Sequence of chain 53.A:
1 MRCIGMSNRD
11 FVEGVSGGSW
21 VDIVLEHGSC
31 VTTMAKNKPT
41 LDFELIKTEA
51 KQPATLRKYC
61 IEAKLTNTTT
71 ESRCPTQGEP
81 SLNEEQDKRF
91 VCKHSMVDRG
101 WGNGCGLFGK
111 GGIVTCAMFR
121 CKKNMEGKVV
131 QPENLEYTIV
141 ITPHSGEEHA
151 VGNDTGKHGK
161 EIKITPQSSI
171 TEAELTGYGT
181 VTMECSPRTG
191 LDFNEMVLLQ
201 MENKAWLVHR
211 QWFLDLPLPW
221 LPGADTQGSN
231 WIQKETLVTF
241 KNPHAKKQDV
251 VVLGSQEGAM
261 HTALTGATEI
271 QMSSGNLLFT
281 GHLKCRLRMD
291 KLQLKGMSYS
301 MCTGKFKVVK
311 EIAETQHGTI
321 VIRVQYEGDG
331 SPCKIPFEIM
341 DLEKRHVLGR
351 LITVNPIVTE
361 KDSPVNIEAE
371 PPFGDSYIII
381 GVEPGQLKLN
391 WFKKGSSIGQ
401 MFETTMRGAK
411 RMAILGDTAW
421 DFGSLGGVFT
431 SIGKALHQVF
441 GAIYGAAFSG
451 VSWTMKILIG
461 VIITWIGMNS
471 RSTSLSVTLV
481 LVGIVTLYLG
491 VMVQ

Binding-site contacts:
Ligand atom C5 contacts residue HIS158 of chain 53.C at 4.0 Å.
Ligand atom O7 contacts residue GLY102 of chain 53.A at 3.0 Å (h-bond).
Ligand atom C6 contacts residue LYS157 of chain 53.C at 3.6 Å.
Ligand atom O7 contacts residue TRP101 of chain 53.A at 3.8 Å.
Ligand atom C5 contacts residue ASN153 of chain 53.C at 3.7 Å.
Ligand atom N2 contacts residue HIS149 of chain 53.C at 4.2 Å.
Ligand atom O3 contacts residue HIS149 of chain 53.C at 4.0 Å.
Ligand atom C5 contacts residue HIS149 of chain 53.C at 4.2 Å.
Ligand atom C1 contacts residue THR155 of chain 53.C at 3.8 Å.
Ligand atom C1 contacts residue ASN153 of chain 53.C at 1.4 Å.
Ligand atom O6 contacts residue LYS157 of chain 53.C at 3.2 Å (salt-bridge).
Ligand atom C7 contacts residue ASN153 of chain 53.C at 3.6 Å.
Ligand atom O5 contacts residue ASN153 of chain 53.C at 2.4 Å (h-bond).
Ligand atom O5 contacts residue THR155 of chain 53.C at 4.5 Å.
Ligand atom O5 contacts residue HIS149 of chain 53.C at 3.5 Å.
Ligand atom C8 contacts residue ASN153 of chain 53.C at 4.0 Å.
Ligand atom O4 contacts residue LYS157 of chain 53.C at 4.5 Å.
Ligand atom C8 contacts residue HIS149 of chain 53.C at 3.7 Å.
Ligand atom C5 contacts residue LYS157 of chain 53.C at 3.9 Å.
Ligand atom N2 contacts residue ASN153 of chain 53.C at 2.9 Å (h-bond).
Ligand atom C2 contacts residue ASN153 of chain 53.C at 2.5 Å.
Ligand atom C7 contacts residue HIS149 of chain 53.C at 4.3 Å.
Ligand atom C6 contacts residue HIS158 of chain 53.C at 3.7 Å.
Ligand atom C8 contacts residue TRP101 of chain 53.A at 4.4 Å (hydrophobic).
Ligand atom C3 contacts residue ASN153 of chain 53.C at 3.8 Å.
Ligand atom C4 contacts residue ASN153 of chain 53.C at 4.2 Å.
Ligand atom C3 contacts residue HIS149 of chain 53.C at 4.3 Å.
Ligand atom C2 contacts residue HIS149 of chain 53.C at 3.6 Å.
Ligand atom C1 contacts residue HIS149 of chain 53.C at 3.4 Å.
Ligand atom C1 contacts residue HIS158 of chain 53.C at 4.1 Å.
Ligand atom C4 contacts residue HIS149 of chain 53.C at 4.0 Å.
Ligand atom O5 contacts residue HIS158 of chain 53.C at 3.1 Å.
Ligand atom O7 contacts residue ASN153 of chain 53.C at 4.5 Å.
Ligand atom C7 contacts residue GLY102 of chain 53.A at 4.1 Å.

The small molecule below binds the protein below.
Small molecule (SMILES): CC(=O)N[C@@H]1[C@@H](O)[C@H](O)[C@@H](CO)O[C@H]1O

Sequence of chain 53.C:
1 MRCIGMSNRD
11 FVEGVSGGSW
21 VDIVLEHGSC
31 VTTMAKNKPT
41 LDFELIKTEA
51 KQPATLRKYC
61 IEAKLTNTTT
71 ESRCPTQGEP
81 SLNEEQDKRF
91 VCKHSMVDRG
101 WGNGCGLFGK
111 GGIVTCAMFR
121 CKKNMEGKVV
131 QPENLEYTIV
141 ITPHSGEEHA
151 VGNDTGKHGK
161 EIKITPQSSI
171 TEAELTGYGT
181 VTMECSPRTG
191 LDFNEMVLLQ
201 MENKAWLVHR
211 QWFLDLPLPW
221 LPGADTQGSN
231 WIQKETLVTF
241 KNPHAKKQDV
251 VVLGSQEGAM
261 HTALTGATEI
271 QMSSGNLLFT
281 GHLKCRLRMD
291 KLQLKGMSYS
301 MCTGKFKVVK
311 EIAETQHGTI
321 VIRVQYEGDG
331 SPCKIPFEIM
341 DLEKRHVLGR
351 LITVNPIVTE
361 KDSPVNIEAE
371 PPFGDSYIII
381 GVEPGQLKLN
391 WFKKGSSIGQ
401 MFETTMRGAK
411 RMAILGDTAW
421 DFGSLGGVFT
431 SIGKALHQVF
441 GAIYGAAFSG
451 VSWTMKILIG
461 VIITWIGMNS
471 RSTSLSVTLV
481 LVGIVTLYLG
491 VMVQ